The small molecule below binds the protein below.
Small molecule (SMILES): Cc1c(C(=O)NC23CC4CC(CC(C4)C2)C3)nn(CCCCCO)c1-c1ccccc1

Binding-site contacts:
Ligand atom OAS contacts residue THR113 of chain 1.A at 3.7 Å.
Ligand atom CAQ contacts residue TRP193 of chain 1.A at 4.1 Å (hydrophobic).
Ligand atom CBE contacts residue HIS94 of chain 1.A at 4.0 Å.
Ligand atom OAS contacts residue TYR189 of chain 1.A at 3.8 Å.
Ligand atom CBD contacts residue PHE86 of chain 1.A at 3.7 Å (hydrophobic).
Ligand atom CAW contacts residue PHE182 of chain 1.A at 3.9 Å (hydrophobic).
Ligand atom CBC contacts residue PHE90 of chain 1.A at 3.8 Å (hydrophobic).
Ligand atom CAC contacts residue TRP405 of chain 1.A at 4.1 Å (hydrophobic).
Ligand atom NAT contacts residue PHE182 of chain 1.A at 3.5 Å.
Ligand atom CAB contacts residue LEU409 of chain 1.A at 4.0 Å (hydrophobic).
Ligand atom OAS contacts residue ILE185 of chain 1.A at 3.4 Å.
Ligand atom CAL contacts residue VAL408 of chain 1.A at 4.1 Å (hydrophobic).
Ligand atom CAD contacts residue CYS435 of chain 1.A at 4.0 Å (hydrophobic).
Ligand atom CAR contacts residue ILE185 of chain 1.A at 4.0 Å (hydrophobic).
Ligand atom CAM contacts residue PHE86 of chain 1.A at 3.6 Å (hydrophobic).
Ligand atom NAI contacts residue VAL112 of chain 1.A at 3.7 Å.
Ligand atom CAO contacts residue TRP193 of chain 1.A at 3.7 Å (hydrophobic).
Ligand atom CAM contacts residue PHE182 of chain 1.A at 3.6 Å (hydrophobic).
Ligand atom CAB contacts residue TRP405 of chain 1.A at 3.9 Å (hydrophobic).
Ligand atom CAL contacts residue SER432 of chain 1.A at 3.7 Å.
Ligand atom CAD contacts residue PHE116 of chain 1.A at 3.6 Å (hydrophobic).
Ligand atom CAA contacts residue TRP193 of chain 1.A at 3.9 Å (hydrophobic).
Ligand atom NAH contacts residue PHE182 of chain 1.A at 4.1 Å.
Ligand atom CAN contacts residue THR113 of chain 1.A at 3.9 Å.
Ligand atom CAP contacts residue PHE182 of chain 1.A at 3.8 Å (hydrophobic).
Ligand atom CBD contacts residue PHE90 of chain 1.A at 4.0 Å (hydrophobic).
Ligand atom CBB contacts residue SER89 of chain 1.A at 3.4 Å.
Ligand atom CBE contacts residue PHE93 of chain 1.A at 3.9 Å (hydrophobic).
Ligand atom CAJ contacts residue PHE86 of chain 1.A at 4.1 Å (hydrophobic).
Ligand atom CAY contacts residue PHE105 of chain 1.A at 4.0 Å (hydrophobic).
Ligand atom CBC contacts residue SER89 of chain 1.A at 3.7 Å.
Ligand atom NAI contacts residue PHE182 of chain 1.A at 3.4 Å.
Ligand atom CBA contacts residue ILE109 of chain 1.A at 3.8 Å (hydrophobic).
Ligand atom CAA contacts residue MET412 of chain 1.A at 3.7 Å (hydrophobic).
Ligand atom OAU contacts residue PHE86 of chain 1.A at 3.3 Å.
Ligand atom CAL contacts residue PHE86 of chain 1.A at 4.1 Å (hydrophobic).
Ligand atom CAF contacts residue MET412 of chain 1.A at 3.5 Å (hydrophobic).
Ligand atom CAA contacts residue LEU409 of chain 1.A at 3.7 Å (hydrophobic).
Ligand atom CAJ contacts residue PHE182 of chain 1.A at 3.5 Å (hydrophobic).
Ligand atom CAC contacts residue CYS435 of chain 1.A at 3.9 Å (hydrophobic).

Sequence of chain 1.A:
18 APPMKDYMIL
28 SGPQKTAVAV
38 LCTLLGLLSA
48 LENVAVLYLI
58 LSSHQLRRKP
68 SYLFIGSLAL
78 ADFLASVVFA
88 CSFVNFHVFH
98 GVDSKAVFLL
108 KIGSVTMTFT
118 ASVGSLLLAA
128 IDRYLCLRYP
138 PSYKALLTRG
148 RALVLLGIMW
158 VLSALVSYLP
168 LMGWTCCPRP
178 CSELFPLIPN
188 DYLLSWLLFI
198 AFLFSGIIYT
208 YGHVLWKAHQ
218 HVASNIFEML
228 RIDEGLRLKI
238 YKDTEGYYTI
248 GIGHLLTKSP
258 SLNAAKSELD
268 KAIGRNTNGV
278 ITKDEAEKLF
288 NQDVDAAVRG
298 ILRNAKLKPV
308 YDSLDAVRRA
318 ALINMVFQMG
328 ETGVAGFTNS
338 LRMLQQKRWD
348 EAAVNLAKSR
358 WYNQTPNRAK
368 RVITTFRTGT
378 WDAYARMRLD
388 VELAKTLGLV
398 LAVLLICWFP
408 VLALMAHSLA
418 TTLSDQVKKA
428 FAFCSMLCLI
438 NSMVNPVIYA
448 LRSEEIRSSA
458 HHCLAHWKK